Binding-site contacts:
Ligand atom C8 contacts residue MET70 of chain 1.C at 3.5 Å (hydrophobic).
Ligand atom O5' contacts residue GLY365 of chain 1.C at 3.4 Å (h-bond).
Ligand atom O1P contacts residue GLY387 of chain 1.C at 3.4 Å.
Ligand atom C2' contacts residue NAD1 of chain 1.N at 3.5 Å.
Ligand atom O6 contacts residue GLY413 of chain 1.C at 3.1 Å.
Ligand atom N7 contacts residue MET414 of chain 1.C at 3.6 Å.
Ligand atom O3P contacts residue GLY328 of chain 1.C at 3.3 Å.
Ligand atom C1' contacts residue NAD1 of chain 1.N at 3.6 Å.
Ligand atom P contacts residue SER329 of chain 1.C at 3.6 Å.
Ligand atom N9 contacts residue CYS331 of chain 1.C at 3.6 Å (h-bond).
Ligand atom O3' contacts residue MET385 of chain 1.C at 3.6 Å.
Ligand atom C4 contacts residue CYS331 of chain 1.C at 2.8 Å (hydrophobic).
Ligand atom P contacts residue SER388 of chain 1.C at 3.5 Å.
Ligand atom O1P contacts residue SER329 of chain 1.C at 2.9 Å (h-bond).
Ligand atom O6 contacts residue MET414 of chain 1.C at 2.8 Å (h-bond).
Ligand atom C6 contacts residue MET414 of chain 1.C at 3.7 Å (hydrophobic).
Ligand atom O3P contacts residue SER329 of chain 1.C at 2.5 Å (h-bond).
Ligand atom O3' contacts residue ARG322 of chain 1.C at 3.0 Å (salt-bridge).
Ligand atom C2 contacts residue GLN441 of chain 1.C at 3.3 Å.
Ligand atom C2 contacts residue CYS331 of chain 1.C at 2.3 Å (hydrophobic).
Ligand atom O1P contacts residue TYR411 of chain 1.C at 2.4 Å (h-bond).
Ligand atom C4 contacts residue NAD1 of chain 1.N at 3.4 Å.
Ligand atom C2 contacts residue NAD1 of chain 1.N at 3.5 Å.
Ligand atom O2' contacts residue NAD1 of chain 1.N at 2.5 Å (h-bond).
Ligand atom C1' contacts residue CYS331 of chain 1.C at 3.7 Å (hydrophobic).
Ligand atom N1 contacts residue GLN441 of chain 1.C at 2.9 Å (h-bond).
Ligand atom N1 contacts residue CYS331 of chain 1.C at 3.6 Å (h-bond).
Ligand atom C6 contacts residue GLY415 of chain 1.C at 3.3 Å.
Ligand atom O3' contacts residue SER68 of chain 1.C at 3.1 Å (h-bond).
Ligand atom N7 contacts residue GLY413 of chain 1.C at 3.5 Å.
Ligand atom C3' contacts residue SER68 of chain 1.C at 3.2 Å.
Ligand atom O3P contacts residue GLY365 of chain 1.C at 3.5 Å.
Ligand atom O3' contacts residue ASP364 of chain 1.C at 3.3 Å.
Ligand atom N3 contacts residue NAD1 of chain 1.N at 3.1 Å.
Ligand atom O2' contacts residue ASP364 of chain 1.C at 3.4 Å (salt-bridge).
Ligand atom O2P contacts residue SER388 of chain 1.C at 2.9 Å (h-bond).
Ligand atom N3 contacts residue CYS331 of chain 1.C at 1.6 Å (h-bond).
Ligand atom O2P contacts residue GLY387 of chain 1.C at 3.1 Å (h-bond).
Ligand atom O1P contacts residue SER388 of chain 1.C at 2.9 Å (h-bond).
Ligand atom O6 contacts residue GLY415 of chain 1.C at 2.3 Å (h-bond).

This small molecule binds to this protein.
Small molecule (SMILES): O=c1[nH]cnc2c1ncn2[C@@H]1O[C@H](COP(=O)(O)O)[C@@H](O)[C@H]1O

Sequence of chain 1.C:
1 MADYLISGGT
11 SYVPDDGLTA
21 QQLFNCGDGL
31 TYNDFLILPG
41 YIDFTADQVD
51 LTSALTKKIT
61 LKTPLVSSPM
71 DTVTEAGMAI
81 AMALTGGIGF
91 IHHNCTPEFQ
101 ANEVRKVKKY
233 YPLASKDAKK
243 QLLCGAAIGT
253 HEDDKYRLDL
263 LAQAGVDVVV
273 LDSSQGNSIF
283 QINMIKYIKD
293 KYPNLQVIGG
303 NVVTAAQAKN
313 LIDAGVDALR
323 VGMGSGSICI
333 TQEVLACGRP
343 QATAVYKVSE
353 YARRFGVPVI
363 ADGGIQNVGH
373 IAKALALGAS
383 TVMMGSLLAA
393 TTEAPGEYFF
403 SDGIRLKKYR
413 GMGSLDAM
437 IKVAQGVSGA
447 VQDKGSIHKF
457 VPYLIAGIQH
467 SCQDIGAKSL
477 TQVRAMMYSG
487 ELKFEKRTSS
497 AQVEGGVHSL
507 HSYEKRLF